A small-molecule ligand and the protein it binds are described below.
Small molecule (SMILES): CO[C@H]1O[C@H](CO)[C@@H](O)[C@H](O)[C@@H]1O

Sequence of chain 1.A:
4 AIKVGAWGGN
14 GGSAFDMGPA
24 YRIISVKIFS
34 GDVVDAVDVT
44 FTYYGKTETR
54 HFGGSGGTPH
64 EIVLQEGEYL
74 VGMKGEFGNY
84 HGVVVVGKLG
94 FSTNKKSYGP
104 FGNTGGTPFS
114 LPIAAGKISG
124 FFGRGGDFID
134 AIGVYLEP

Binding-site contacts:
Ligand atom O4 contacts residue GLY15 of chain 1.A at 3.0 Å (h-bond).
Ligand atom C6 contacts residue ASP130 of chain 1.A at 3.6 Å.
Ligand atom O1 contacts residue ASP130 of chain 1.A at 4.4 Å.
Ligand atom C4 contacts residue GLY15 of chain 1.A at 3.5 Å.
Ligand atom O6 contacts residue ASP130 of chain 1.A at 3.0 Å (salt-bridge).
Ligand atom O2 contacts residue ASP130 of chain 1.A at 3.9 Å.
Ligand atom O5 contacts residue ASP130 of chain 1.A at 3.0 Å (salt-bridge).
Ligand atom O2 contacts residue GLY15 of chain 1.A at 4.2 Å.
Ligand atom O3 contacts residue GLY14 of chain 1.A at 3.9 Å.
Ligand atom C4 contacts residue ASP133 of chain 1.A at 3.3 Å.
Ligand atom C5 contacts residue ASP130 of chain 1.A at 3.9 Å.
Ligand atom O5 contacts residue PHE131 of chain 1.A at 4.4 Å.
Ligand atom C6 contacts residue VAL88 of chain 1.A at 4.2 Å (hydrophobic).
Ligand atom C4 contacts residue VAL86 of chain 1.A at 4.1 Å (hydrophobic).
Ligand atom O3 contacts residue GLY15 of chain 1.A at 2.8 Å (h-bond).
Ligand atom O6 contacts residue GLY129 of chain 1.A at 3.3 Å (h-bond).
Ligand atom C7 contacts residue HEZ1 of chain 1.J at 3.3 Å.
Ligand atom O5 contacts residue GLY129 of chain 1.A at 4.1 Å.
Ligand atom O2 contacts residue GLY129 of chain 1.A at 3.5 Å.
Ligand atom C6 contacts residue PHE131 of chain 1.A at 3.4 Å (hydrophobic).
Ligand atom C1 contacts residue ASP130 of chain 1.A at 4.0 Å.
Ligand atom O6 contacts residue GLY128 of chain 1.A at 4.4 Å.
Ligand atom O4 contacts residue GLY14 of chain 1.A at 3.5 Å.
Ligand atom O4 contacts residue ASP133 of chain 1.A at 2.2 Å (salt-bridge).
Ligand atom O1 contacts residue HEZ1 of chain 1.J at 3.8 Å.
Ligand atom O4 contacts residue VAL86 of chain 1.A at 3.1 Å.
Ligand atom C6 contacts residue ASP133 of chain 1.A at 3.5 Å.
Ligand atom O6 contacts residue PHE131 of chain 1.A at 2.8 Å (h-bond).
Ligand atom C6 contacts residue VAL86 of chain 1.A at 3.9 Å (hydrophobic).
Ligand atom C3 contacts residue GLY15 of chain 1.A at 3.7 Å.
Ligand atom C6 contacts residue GLY129 of chain 1.A at 4.5 Å.
Ligand atom C5 contacts residue VAL86 of chain 1.A at 4.0 Å (hydrophobic).
Ligand atom C7 contacts residue ASP130 of chain 1.A at 4.0 Å.
Ligand atom C4 contacts residue GLY14 of chain 1.A at 4.4 Å.
Ligand atom O6 contacts residue ASP133 of chain 1.A at 2.5 Å (salt-bridge).
Ligand atom C5 contacts residue ASP133 of chain 1.A at 4.0 Å.